A protein and the small-molecule ligand that binds it are described below.
Small molecule (SMILES): Nc1ccn([C@@H]2O[C@H](CO[P](=O)(O)O[C@H]3[C@@H](O)[C@H](n4ccc(=O)[nH]c4=O)O[C@@H]3CO[P](=O)(O)O[C@H]3[C@@H](O)[C@H](n4ccc(=O)[nH]c4=O)O[C@@H]3CO[P](=O)(O)O[C@H]3[C@@H](O)[C@H](n4ccc(=O)[nH]c4=O)O[C@@H]3CO[P](=O)(O)O[C@H]3[C@@H](O)[C@H](n4ccc(N)nc4=O)O[C@@H]3CO[P](=O)(O)O[C@H]3[C@@H](O)[C@H](n4ccc(=O)[nH]c4=O)O[C@@H]3CO[P](=O)(O)O[C@H]3[C@@H](O)[C@H](n4cnc5c4NC=NC5N)O[C@@H]3CO[P](=O)(O)O[C@H]3[C@@H](O)[C@H](n4cnc5c4NC=NC5N)O[C@@H]3CO[P](=O)(O)O[C@H]3[C@@H](O)[C@H](n4cnc5c4NC=NC5N)O[C@@H]3COP(=O)=O)[C@@H](O)[C@H]2O)c(=O)n1

Binding-site contacts:
Ligand atom O2 contacts residue HIS299 of chain 1.A at 3.4 Å.
Ligand atom N1 contacts residue SER357 of chain 1.A at 3.0 Å (h-bond).
Ligand atom N6 contacts residue LEU355 of chain 1.A at 2.5 Å (h-bond).
Ligand atom O3' contacts residue HIS299 of chain 1.A at 3.2 Å.
Ligand atom OP1 contacts residue TYR202 of chain 1.A at 2.8 Å (h-bond).
Ligand atom OP1 contacts residue THR267 of chain 1.A at 3.2 Å (h-bond).
Ligand atom O5' contacts residue LYS263 of chain 1.A at 3.1 Å (salt-bridge).
Ligand atom N3 contacts residue LYS208 of chain 1.A at 3.3 Å (salt-bridge).
Ligand atom OP2 contacts residue THR270 of chain 1.A at 2.5 Å (h-bond).
Ligand atom C4 contacts residue HIS207 of chain 1.A at 3.4 Å.
Ligand atom C2' contacts residue VAL254 of chain 1.A at 3.2 Å (hydrophobic).
Ligand atom O2' contacts residue HIS271 of chain 1.A at 2.6 Å (h-bond).
Ligand atom OP1 contacts residue LYS263 of chain 1.A at 3.3 Å (salt-bridge).
Ligand atom C2 contacts residue LYS208 of chain 1.A at 3.2 Å.
Ligand atom N6 contacts residue ALA205 of chain 1.A at 3.3 Å.
Ligand atom OP1 contacts residue SER269 of chain 1.A at 2.9 Å (h-bond).
Ligand atom O4' contacts residue HIS271 of chain 1.A at 3.0 Å.
Ligand atom N6 contacts residue TYR202 of chain 1.A at 3.5 Å.
Ligand atom OP1 contacts residue HIS299 of chain 1.A at 3.1 Å (h-bond).
Ligand atom C4 contacts residue TYR202 of chain 1.A at 3.4 Å (hydrophobic).
Ligand atom N3 contacts residue SER206 of chain 1.A at 3.0 Å (h-bond).
Ligand atom OP1 contacts residue ARG393 of chain 1.A at 2.8 Å (salt-bridge).
Ligand atom O4 contacts residue ALA205 of chain 1.A at 3.4 Å.
Ligand atom O4' contacts residue THR267 of chain 1.A at 3.5 Å.
Ligand atom O2 contacts residue SER206 of chain 1.A at 2.6 Å (h-bond).
Ligand atom C2 contacts residue SER206 of chain 1.A at 3.0 Å.
Ligand atom C4' contacts residue SER269 of chain 1.A at 3.4 Å.
Ligand atom C4' contacts residue HIS271 of chain 1.A at 3.3 Å.
Ligand atom N4 contacts residue HIS261 of chain 1.A at 3.5 Å (h-bond).
Ligand atom O2' contacts residue VAL254 of chain 1.A at 2.6 Å (h-bond).
Ligand atom O2 contacts residue VAL254 of chain 1.A at 3.0 Å.
Ligand atom OP2 contacts residue LYS263 of chain 1.A at 3.1 Å (salt-bridge).
Ligand atom O3' contacts residue THR270 of chain 1.A at 3.3 Å.
Ligand atom C6 contacts residue TYR202 of chain 1.A at 3.4 Å (hydrophobic).
Ligand atom OP2 contacts residue ALA210 of chain 1.A at 3.2 Å (h-bond).
Ligand atom C6 contacts residue TYR202 of chain 1.A at 3.3 Å (hydrophobic).
Ligand atom O5' contacts residue LYS263 of chain 1.A at 3.4 Å (salt-bridge).
Ligand atom N1 contacts residue LYS208 of chain 1.A at 3.3 Å (salt-bridge).
Ligand atom OP2 contacts residue ARG393 of chain 1.A at 3.4 Å (salt-bridge).
Ligand atom C3' contacts residue ARG393 of chain 1.A at 3.4 Å.

Sequence of chain 1.A:
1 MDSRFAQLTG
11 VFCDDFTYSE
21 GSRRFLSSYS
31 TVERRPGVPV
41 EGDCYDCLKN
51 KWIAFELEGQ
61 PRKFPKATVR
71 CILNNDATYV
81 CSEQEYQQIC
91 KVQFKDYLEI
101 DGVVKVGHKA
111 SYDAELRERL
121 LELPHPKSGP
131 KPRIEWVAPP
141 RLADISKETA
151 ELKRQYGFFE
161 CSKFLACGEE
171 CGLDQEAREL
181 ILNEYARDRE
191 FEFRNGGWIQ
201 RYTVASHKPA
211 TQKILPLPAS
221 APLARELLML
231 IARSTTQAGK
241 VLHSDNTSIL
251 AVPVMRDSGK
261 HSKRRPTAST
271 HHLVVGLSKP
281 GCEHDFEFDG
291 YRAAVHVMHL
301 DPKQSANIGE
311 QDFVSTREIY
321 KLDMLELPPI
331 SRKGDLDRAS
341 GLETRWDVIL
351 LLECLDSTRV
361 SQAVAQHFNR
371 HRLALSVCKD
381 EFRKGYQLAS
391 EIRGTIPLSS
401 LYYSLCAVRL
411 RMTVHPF

Sequence of chain 1.B:
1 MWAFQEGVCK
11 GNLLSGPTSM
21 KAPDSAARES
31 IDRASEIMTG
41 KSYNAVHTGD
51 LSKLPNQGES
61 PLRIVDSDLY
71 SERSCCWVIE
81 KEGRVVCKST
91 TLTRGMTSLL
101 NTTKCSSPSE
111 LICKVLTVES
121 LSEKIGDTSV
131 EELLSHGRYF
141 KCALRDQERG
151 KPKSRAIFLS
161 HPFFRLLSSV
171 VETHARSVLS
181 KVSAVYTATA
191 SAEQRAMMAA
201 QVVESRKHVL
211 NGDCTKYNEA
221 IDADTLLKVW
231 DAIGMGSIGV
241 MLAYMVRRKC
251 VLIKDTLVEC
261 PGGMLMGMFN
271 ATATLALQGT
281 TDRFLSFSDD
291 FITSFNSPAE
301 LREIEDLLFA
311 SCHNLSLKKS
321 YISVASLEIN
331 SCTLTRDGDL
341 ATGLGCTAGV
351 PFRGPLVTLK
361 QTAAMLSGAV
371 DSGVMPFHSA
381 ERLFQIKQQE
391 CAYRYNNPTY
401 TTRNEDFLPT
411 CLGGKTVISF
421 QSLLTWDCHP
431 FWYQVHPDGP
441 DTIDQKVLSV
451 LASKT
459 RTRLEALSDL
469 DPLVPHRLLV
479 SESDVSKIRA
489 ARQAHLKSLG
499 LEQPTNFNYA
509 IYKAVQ